A small-molecule ligand and the protein it binds are described below.
Small molecule (SMILES): Cc1cc(C(=O)N[C@@H](Cc2ccc(F)cc2)C(=O)N[C@H](C=O)C[C@@H]2CCCNC2=O)no1

Sequence of chain 1.B:
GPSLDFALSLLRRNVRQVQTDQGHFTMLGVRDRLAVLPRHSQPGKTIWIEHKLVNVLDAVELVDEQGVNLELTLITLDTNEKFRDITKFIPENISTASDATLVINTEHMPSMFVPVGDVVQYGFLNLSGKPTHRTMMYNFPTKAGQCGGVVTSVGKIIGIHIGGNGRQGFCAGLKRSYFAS

Binding-site contacts:
Ligand atom N3 contacts residue GLY185 of chain 1.B at 3.6 Å.
Ligand atom C21 contacts residue ALA165 of chain 1.B at 3.7 Å (hydrophobic).
Ligand atom O5 contacts residue GLY185 of chain 1.B at 3.6 Å.
Ligand atom N2 contacts residue SER149 of chain 1.B at 3.3 Å (h-bond).
Ligand atom C3 contacts residue CYS168 of chain 1.B at 3.5 Å (hydrophobic).
Ligand atom O4 contacts residue GLY184 of chain 1.B at 3.5 Å.
Ligand atom F1 contacts residue ARG60 of chain 1.B at 3.5 Å.
Ligand atom C6 contacts residue ILE183 of chain 1.B at 3.4 Å (hydrophobic).
Ligand atom C18 contacts residue CYS168 of chain 1.B at 2.0 Å (hydrophobic).
Ligand atom C10 contacts residue ARG60 of chain 1.B at 3.6 Å.
Ligand atom F1 contacts residue GLU92 of chain 1.B at 3.2 Å.
Ligand atom O5 contacts residue THR163 of chain 1.B at 2.3 Å.
Ligand atom F1 contacts residue LYS151 of chain 1.B at 3.6 Å.
Ligand atom O2 contacts residue PHE46 of chain 1.B at 3.6 Å.
Ligand atom N4 contacts residue ILE183 of chain 1.B at 2.9 Å (h-bond).
Ligand atom N4 contacts residue CYS168 of chain 1.B at 2.1 Å (h-bond).
Ligand atom O2 contacts residue HIS61 of chain 1.B at 3.1 Å (h-bond).
Ligand atom C21 contacts residue THR163 of chain 1.B at 3.3 Å.
Ligand atom C20 contacts residue GLY184 of chain 1.B at 3.6 Å.
Ligand atom O1 contacts residue LEU148 of chain 1.B at 3.5 Å (h-bond).
Ligand atom C15 contacts residue CYS168 of chain 1.B at 1.7 Å (hydrophobic).
Ligand atom C7 contacts residue SER149 of chain 1.B at 3.4 Å.
Ligand atom C1 contacts residue ILE183 of chain 1.B at 3.2 Å (hydrophobic).
Ligand atom C8 contacts residue GLU92 of chain 1.B at 3.5 Å.
Ligand atom O4 contacts residue GLY185 of chain 1.B at 2.9 Å (h-bond).
Ligand atom O4 contacts residue LEU148 of chain 1.B at 3.4 Å.
Ligand atom N4 contacts residue HIS61 of chain 1.B at 3.3 Å (h-bond).
Ligand atom N1 contacts residue GLY184 of chain 1.B at 3.5 Å.
Ligand atom C9 contacts residue GLU92 of chain 1.B at 3.6 Å.
Ligand atom C3 contacts residue ILE183 of chain 1.B at 3.5 Å (hydrophobic).
Ligand atom C19 contacts residue CYS168 of chain 1.B at 2.5 Å (hydrophobic).
Ligand atom N2 contacts residue LEU148 of chain 1.B at 3.6 Å.
Ligand atom O5 contacts residue GLY184 of chain 1.B at 3.4 Å.
Ligand atom O5 contacts residue HIS182 of chain 1.B at 2.7 Å (h-bond).
Ligand atom C21 contacts residue LYS164 of chain 1.B at 3.4 Å.
Ligand atom N3 contacts residue THR163 of chain 1.B at 3.4 Å.
Ligand atom C15 contacts residue HIS61 of chain 1.B at 3.2 Å.
Ligand atom O2 contacts residue CYS168 of chain 1.B at 2.5 Å.
Ligand atom F1 contacts residue THR153 of chain 1.B at 3.6 Å.
Ligand atom C14 contacts residue GLY185 of chain 1.B at 3.5 Å.